Sequence of chain 1.L:
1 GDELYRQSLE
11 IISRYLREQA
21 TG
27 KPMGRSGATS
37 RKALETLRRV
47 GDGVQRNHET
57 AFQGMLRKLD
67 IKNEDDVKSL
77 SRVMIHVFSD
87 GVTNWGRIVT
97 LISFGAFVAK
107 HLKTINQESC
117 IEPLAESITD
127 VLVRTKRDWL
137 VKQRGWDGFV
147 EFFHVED

Binding-site contacts:
Ligand atom CAM contacts residue VAL83 of chain 1.L at 3.8 Å (hydrophobic).
Ligand atom CAU contacts residue MET80 of chain 1.L at 3.6 Å (hydrophobic).
Ligand atom CAT contacts residue MET80 of chain 1.L at 4.0 Å (hydrophobic).
Ligand atom CAN contacts residue LEU97 of chain 1.L at 3.9 Å (hydrophobic).
Ligand atom CAV contacts residue VAL83 of chain 1.L at 3.7 Å (hydrophobic).
Ligand atom CAS contacts residue PHE100 of chain 1.L at 3.8 Å (hydrophobic).
Ligand atom CAL contacts residue VAL83 of chain 1.L at 3.6 Å (hydrophobic).
Ligand atom CAY contacts residue THR96 of chain 1.L at 3.6 Å.
Ligand atom CAL contacts residue PHE84 of chain 1.L at 3.8 Å (hydrophobic).
Ligand atom CAG contacts residue PHE58 of chain 1.L at 3.9 Å (hydrophobic).
Ligand atom CAJ contacts residue MET80 of chain 1.L at 3.9 Å (hydrophobic).
Ligand atom CAA contacts residue MET80 of chain 1.L at 3.9 Å (hydrophobic).
Ligand atom CAR contacts residue PHE100 of chain 1.L at 3.4 Å (hydrophobic).
Ligand atom CAJ contacts residue PHE100 of chain 1.L at 3.4 Å (hydrophobic).
Ligand atom CAQ contacts residue ARG93 of chain 1.L at 3.2 Å.
Ligand atom CAU contacts residue PHE100 of chain 1.L at 3.5 Å (hydrophobic).
Ligand atom CAI contacts residue THR96 of chain 1.L at 3.7 Å.
Ligand atom OAO contacts residue LEU97 of chain 1.L at 3.6 Å.
Ligand atom OAD contacts residue ARG93 of chain 1.L at 2.6 Å (salt-bridge).
Ligand atom CAB contacts residue VAL79 of chain 1.L at 4.0 Å (hydrophobic).
Ligand atom CAR contacts residue MET80 of chain 1.L at 3.7 Å (hydrophobic).
Ligand atom CAQ contacts residue VAL83 of chain 1.L at 3.9 Å (hydrophobic).
Ligand atom CAA contacts residue PHE100 of chain 1.L at 4.0 Å (hydrophobic).
Ligand atom CAT contacts residue PHE100 of chain 1.L at 3.7 Å (hydrophobic).
Ligand atom CAM contacts residue LEU97 of chain 1.L at 3.7 Å (hydrophobic).
Ligand atom CAW contacts residue VAL83 of chain 1.L at 3.6 Å (hydrophobic).
Ligand atom CL contacts residue LEU76 of chain 1.L at 3.6 Å.
Ligand atom OAC contacts residue ARG93 of chain 1.L at 2.2 Å (salt-bridge).
Ligand atom CAT contacts residue LEU97 of chain 1.L at 3.9 Å (hydrophobic).
Ligand atom CAA contacts residue ILE124 of chain 1.L at 3.9 Å (hydrophobic).
Ligand atom S contacts residue VAL83 of chain 1.L at 4.0 Å.
Ligand atom CAV contacts residue THR96 of chain 1.L at 3.5 Å.
Ligand atom CAK contacts residue PHE100 of chain 1.L at 3.8 Å (hydrophobic).
Ligand atom CAJ contacts residue LEU97 of chain 1.L at 3.4 Å (hydrophobic).
Ligand atom CAY contacts residue VAL83 of chain 1.L at 4.1 Å (hydrophobic).
Ligand atom CAN contacts residue THR96 of chain 1.L at 3.5 Å.
Ligand atom CAS contacts residue MET80 of chain 1.L at 3.7 Å (hydrophobic).
Ligand atom OAC contacts residue VAL83 of chain 1.L at 3.0 Å (h-bond).
Ligand atom CAK contacts residue MET80 of chain 1.L at 3.9 Å (hydrophobic).
Ligand atom CAA contacts residue GLY101 of chain 1.L at 3.6 Å.

This small molecule binds to this protein.
Small molecule (SMILES): Cc1cc(OCCCc2c(C(=O)O)sc3ccccc23)cc(C)c1Cl